Binding-site contacts:
Ligand atom C15 contacts residue SER90 of chain 1.C at 3.7 Å.
Ligand atom C21 contacts residue HEM1 of chain 1.L at 3.7 Å.
Ligand atom O20 contacts residue VAL341 of chain 1.C at 4.1 Å.
Ligand atom C4 contacts residue ARG215 of chain 1.C at 3.6 Å.
Ligand atom C6 contacts residue ASP88 of chain 1.C at 3.9 Å.
Ligand atom C11 contacts residue ILE272 of chain 1.C at 4.1 Å (hydrophobic).
Ligand atom C4 contacts residue VAL82 of chain 1.C at 4.1 Å (hydrophobic).
Ligand atom C17 contacts residue GLY273 of chain 1.C at 3.9 Å.
Ligand atom C2 contacts residue VAL179 of chain 1.C at 3.7 Å (hydrophobic).
Ligand atom C16 contacts residue GLY273 of chain 1.C at 3.7 Å.
Ligand atom C15 contacts residue GLY273 of chain 1.C at 4.2 Å.
Ligand atom O20 contacts residue ILE452 of chain 1.C at 4.1 Å.
Ligand atom C8 contacts residue SER90 of chain 1.C at 3.8 Å.
Ligand atom C2 contacts residue TRP183 of chain 1.C at 3.7 Å (hydrophobic).
Ligand atom O3 contacts residue ILE212 of chain 1.C at 3.2 Å.
Ligand atom C9 contacts residue ILE272 of chain 1.C at 3.8 Å (hydrophobic).
Ligand atom C7 contacts residue SER90 of chain 1.C at 3.4 Å.
Ligand atom O20 contacts residue THR277 of chain 1.C at 4.2 Å.
Ligand atom O3 contacts residue ARG215 of chain 1.C at 2.6 Å (salt-bridge).
Ligand atom C3 contacts residue VAL82 of chain 1.C at 3.7 Å (hydrophobic).
Ligand atom C6 contacts residue SER90 of chain 1.C at 3.7 Å.
Ligand atom C21 contacts residue LEU345 of chain 1.C at 3.7 Å (hydrophobic).
Ligand atom C11 contacts residue TRP183 of chain 1.C at 3.8 Å (hydrophobic).
Ligand atom C6 contacts residue ASP269 of chain 1.C at 3.4 Å.
Ligand atom C3 contacts residue VAL179 of chain 1.C at 3.6 Å (hydrophobic).
Ligand atom C19 contacts residue LEU91 of chain 1.C at 3.9 Å (hydrophobic).
Ligand atom O3 contacts residue VAL179 of chain 1.C at 3.2 Å.
Ligand atom O3 contacts residue VAL82 of chain 1.C at 3.8 Å.
Ligand atom C18 contacts residue LEU345 of chain 1.C at 3.8 Å (hydrophobic).
Ligand atom C7 contacts residue ASP269 of chain 1.C at 3.4 Å.
Ligand atom C1 contacts residue VAL179 of chain 1.C at 4.2 Å (hydrophobic).
Ligand atom C1 contacts residue TRP183 of chain 1.C at 3.8 Å (hydrophobic).
Ligand atom C2 contacts residue VAL82 of chain 1.C at 3.7 Å (hydrophobic).
Ligand atom C12 contacts residue LEU180 of chain 1.C at 3.8 Å (hydrophobic).
Ligand atom C3 contacts residue ARG215 of chain 1.C at 3.4 Å.
Ligand atom C16 contacts residue HEM1 of chain 1.L at 4.0 Å.
Ligand atom C4 contacts residue VAL268 of chain 1.C at 4.0 Å (hydrophobic).
Ligand atom C19 contacts residue TRP183 of chain 1.C at 3.6 Å (hydrophobic).
Ligand atom C11 contacts residue LEU180 of chain 1.C at 3.8 Å (hydrophobic).
Ligand atom C21 contacts residue VAL341 of chain 1.C at 3.7 Å (hydrophobic).

A small-molecule ligand and the protein it binds are described below.
Small molecule (SMILES): CC(=O)[C@H]1CC[C@H]2[C@@H]3CCC4=CC(=O)CC[C@]4(C)[C@H]3CC[C@]12C

Sequence of chain 1.C:
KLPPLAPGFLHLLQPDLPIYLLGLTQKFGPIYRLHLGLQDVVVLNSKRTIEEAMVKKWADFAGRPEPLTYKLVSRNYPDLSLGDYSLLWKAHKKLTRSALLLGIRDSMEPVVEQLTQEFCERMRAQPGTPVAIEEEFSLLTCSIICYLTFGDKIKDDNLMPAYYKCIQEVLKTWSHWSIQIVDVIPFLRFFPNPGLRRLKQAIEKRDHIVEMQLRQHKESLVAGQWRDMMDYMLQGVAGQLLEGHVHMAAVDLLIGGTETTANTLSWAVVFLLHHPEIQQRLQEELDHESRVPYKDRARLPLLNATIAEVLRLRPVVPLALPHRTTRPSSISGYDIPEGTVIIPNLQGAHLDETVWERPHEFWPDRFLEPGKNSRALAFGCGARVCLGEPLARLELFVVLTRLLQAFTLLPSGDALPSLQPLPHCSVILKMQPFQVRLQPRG